Sequence of chain 1.E:
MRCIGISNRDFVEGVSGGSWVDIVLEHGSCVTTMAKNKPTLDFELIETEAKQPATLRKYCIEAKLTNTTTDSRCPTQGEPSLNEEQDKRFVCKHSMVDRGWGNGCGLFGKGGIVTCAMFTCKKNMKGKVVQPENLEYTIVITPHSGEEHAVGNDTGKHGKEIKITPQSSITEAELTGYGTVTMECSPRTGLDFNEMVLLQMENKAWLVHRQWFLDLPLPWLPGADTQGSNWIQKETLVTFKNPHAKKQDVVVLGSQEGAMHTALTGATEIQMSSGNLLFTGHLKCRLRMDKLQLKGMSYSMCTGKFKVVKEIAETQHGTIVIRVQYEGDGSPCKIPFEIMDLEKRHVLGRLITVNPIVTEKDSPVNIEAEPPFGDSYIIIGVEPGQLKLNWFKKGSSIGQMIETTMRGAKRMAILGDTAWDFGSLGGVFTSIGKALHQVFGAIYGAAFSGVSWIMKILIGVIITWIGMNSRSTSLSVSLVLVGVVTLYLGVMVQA

Binding-site contacts:
Ligand atom C5 contacts residue TYR60 of chain 1.G at 4.2 Å (hydrophobic).
Ligand atom O5 contacts residue GLN65 of chain 1.G at 3.9 Å.
Ligand atom C3 contacts residue GLN65 of chain 1.G at 4.1 Å.
Ligand atom O7 contacts residue ARG89 of chain 1.E at 4.0 Å.
Ligand atom C1 contacts residue ASN67 of chain 1.E at 1.4 Å.
Ligand atom O6 contacts residue GLN65 of chain 1.G at 4.2 Å.
Ligand atom N2 contacts residue GLN65 of chain 1.G at 4.4 Å.
Ligand atom C1 contacts residue GLN65 of chain 1.G at 3.7 Å.
Ligand atom C4 contacts residue ASP66 of chain 1.G at 3.8 Å.
Ligand atom O3 contacts residue ASN67 of chain 1.E at 4.4 Å.
Ligand atom O5 contacts residue TYR60 of chain 1.G at 3.5 Å.
Ligand atom O4 contacts residue ASP66 of chain 1.G at 4.2 Å.
Ligand atom C6 contacts residue TYR60 of chain 1.G at 3.8 Å (hydrophobic).
Ligand atom C6 contacts residue ASP66 of chain 1.G at 4.2 Å.
Ligand atom C8 contacts residue ASN67 of chain 1.E at 3.6 Å.
Ligand atom C3 contacts residue ASN67 of chain 1.E at 3.8 Å.
Ligand atom C7 contacts residue ASN67 of chain 1.E at 3.6 Å.
Ligand atom C8 contacts residue GLN65 of chain 1.G at 3.5 Å.
Ligand atom N2 contacts residue ASN67 of chain 1.E at 3.1 Å (h-bond).
Ligand atom O7 contacts residue MET118 of chain 1.E at 3.9 Å.
Ligand atom O5 contacts residue ASN67 of chain 1.E at 2.4 Å (h-bond).
Ligand atom O7 contacts residue ASN67 of chain 1.E at 4.1 Å.
Ligand atom C5 contacts residue ASN67 of chain 1.E at 3.6 Å.
Ligand atom O3 contacts residue ASP66 of chain 1.G at 3.8 Å.
Ligand atom C4 contacts residue ASN67 of chain 1.E at 4.2 Å.
Ligand atom O6 contacts residue ASP66 of chain 1.G at 2.8 Å (salt-bridge).
Ligand atom C3 contacts residue ASP66 of chain 1.G at 4.3 Å.
Ligand atom C2 contacts residue GLN65 of chain 1.G at 3.4 Å.
Ligand atom O3 contacts residue GLN65 of chain 1.G at 3.2 Å.
Ligand atom C2 contacts residue ASN67 of chain 1.E at 2.5 Å.
Ligand atom C6 contacts residue GLN65 of chain 1.G at 4.1 Å.

Sequence of chain 1.G:
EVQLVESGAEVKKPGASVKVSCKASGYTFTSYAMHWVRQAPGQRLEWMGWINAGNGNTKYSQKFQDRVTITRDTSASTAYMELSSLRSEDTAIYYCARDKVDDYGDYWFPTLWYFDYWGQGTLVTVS

The protein below binds the small molecule below.
Small molecule (SMILES): CC(=O)N[C@@H]1[C@@H](O)[C@H](O)[C@@H](CO)O[C@H]1O